Binding-site contacts:
Ligand atom CAR contacts residue ILE133 of chain 1.A at 3.6 Å (hydrophobic).
Ligand atom CAF contacts residue PHE113 of chain 1.A at 3.8 Å (hydrophobic).
Ligand atom CAG contacts residue LEU100 of chain 1.A at 3.8 Å (hydrophobic).
Ligand atom CAG contacts residue MET97 of chain 1.A at 3.8 Å (hydrophobic).
Ligand atom CAB contacts residue GLU62 of chain 1.A at 3.3 Å.
Ligand atom CBE contacts residue ASP60 of chain 1.A at 3.4 Å.
Ligand atom CAV contacts residue ILE133 of chain 1.A at 3.6 Å (hydrophobic).
Ligand atom CAT contacts residue HIS233 of chain 1.A at 3.8 Å.
Ligand atom OAW contacts residue LEU96 of chain 1.A at 3.8 Å.
Ligand atom CAY contacts residue THR56 of chain 1.A at 3.8 Å.
Ligand atom CAP contacts residue THR56 of chain 1.A at 3.9 Å.
Ligand atom CBC contacts residue ASP60 of chain 1.A at 3.5 Å.
Ligand atom OAW contacts residue ARG103 of chain 1.A at 3.1 Å (salt-bridge).
Ligand atom CAM contacts residue ALA59 of chain 1.A at 3.9 Å (hydrophobic).
Ligand atom NBA contacts residue ASP60 of chain 1.A at 2.9 Å (salt-bridge).
Ligand atom CBF contacts residue LEU63 of chain 1.A at 3.5 Å (hydrophobic).
Ligand atom CAT contacts residue ILE133 of chain 1.A at 3.7 Å (hydrophobic).
Ligand atom CBB contacts residue VAL242 of chain 1.A at 3.5 Å (hydrophobic).
Ligand atom CAM contacts residue LEU93 of chain 1.A at 3.8 Å (hydrophobic).
Ligand atom CAZ contacts residue VAL242 of chain 1.A at 3.2 Å (hydrophobic).
Ligand atom CBF contacts residue PRO244 of chain 1.A at 3.5 Å (hydrophobic).
Ligand atom CBD contacts residue ASP60 of chain 1.A at 3.2 Å.
Ligand atom CAO contacts residue LEU234 of chain 1.A at 3.7 Å (hydrophobic).
Ligand atom CAP contacts residue LEU234 of chain 1.A at 3.8 Å (hydrophobic).
Ligand atom CBB contacts residue ASP60 of chain 1.A at 3.4 Å.
Ligand atom CAS contacts residue ILE133 of chain 1.A at 3.7 Å (hydrophobic).
Ligand atom CAN contacts residue ALA59 of chain 1.A at 3.6 Å (hydrophobic).
Ligand atom NBA contacts residue VAL242 of chain 1.A at 3.7 Å.
Ligand atom CAA contacts residue LEU55 of chain 1.A at 3.5 Å (hydrophobic).
Ligand atom CAU contacts residue ILE133 of chain 1.A at 3.7 Å (hydrophobic).
Ligand atom CBF contacts residue TRP92 of chain 1.A at 3.5 Å (hydrophobic).
Ligand atom CAC contacts residue GLU62 of chain 1.A at 3.3 Å.
Ligand atom CBE contacts residue TRP92 of chain 1.A at 3.6 Å (hydrophobic).
Ligand atom CAZ contacts residue ASP60 of chain 1.A at 3.9 Å.
Ligand atom OAW contacts residue GLU62 of chain 1.A at 2.5 Å (salt-bridge).
Ligand atom OAX contacts residue LEU234 of chain 1.A at 3.3 Å.
Ligand atom CAD contacts residue LEU96 of chain 1.A at 3.6 Å (hydrophobic).
Ligand atom CAL contacts residue ILE133 of chain 1.A at 3.5 Å (hydrophobic).
Ligand atom CAU contacts residue MET52 of chain 1.A at 3.8 Å (hydrophobic).
Ligand atom CBB contacts residue ASN241 of chain 1.A at 3.4 Å.

The protein below binds the small molecule below.
Small molecule (SMILES): C[C@H]1CCN(CCOc2ccc([C@@H]3c4ccc(O)cc4CC[C@@H]3c3ccccc3)cc2)C1

Sequence of chain 1.A:
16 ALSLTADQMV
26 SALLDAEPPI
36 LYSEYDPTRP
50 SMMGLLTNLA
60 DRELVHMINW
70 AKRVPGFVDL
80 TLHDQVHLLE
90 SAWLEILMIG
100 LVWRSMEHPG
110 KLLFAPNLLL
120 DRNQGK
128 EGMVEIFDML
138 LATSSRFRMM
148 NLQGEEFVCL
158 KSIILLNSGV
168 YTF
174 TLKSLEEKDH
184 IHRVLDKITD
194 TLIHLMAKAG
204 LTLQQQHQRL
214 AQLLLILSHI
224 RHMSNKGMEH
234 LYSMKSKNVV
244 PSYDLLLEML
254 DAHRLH